Binding-site contacts:
Ligand atom N2 contacts residue ASN747 of chain 1.D at 2.9 Å (h-bond).
Ligand atom C7 contacts residue THR749 of chain 1.D at 4.2 Å.
Ligand atom C5 contacts residue ILE752 of chain 1.D at 4.3 Å (hydrophobic).
Ligand atom N2 contacts residue THR749 of chain 1.D at 3.2 Å (h-bond).
Ligand atom O5 contacts residue ILE752 of chain 1.D at 3.6 Å.
Ligand atom C6 contacts residue LEU762 of chain 1.D at 4.3 Å (hydrophobic).
Ligand atom C8 contacts residue THR749 of chain 1.D at 4.3 Å.
Ligand atom C6 contacts residue ILE752 of chain 1.D at 3.7 Å (hydrophobic).
Ligand atom O6 contacts residue ILE752 of chain 1.D at 4.1 Å.
Ligand atom C4 contacts residue ASN747 of chain 1.D at 4.2 Å.
Ligand atom O7 contacts residue ASN747 of chain 1.D at 3.7 Å.
Ligand atom C3 contacts residue ASN747 of chain 1.D at 3.8 Å.
Ligand atom O6 contacts residue GLU760 of chain 1.D at 3.8 Å.
Ligand atom C5 contacts residue ASN747 of chain 1.D at 3.7 Å.
Ligand atom C6 contacts residue GLU760 of chain 1.D at 4.3 Å.
Ligand atom C2 contacts residue ASN747 of chain 1.D at 2.4 Å.
Ligand atom C1 contacts residue THR749 of chain 1.D at 3.7 Å.
Ligand atom C8 contacts residue LEU762 of chain 1.D at 4.0 Å (hydrophobic).
Ligand atom C5 contacts residue LEU762 of chain 1.D at 4.2 Å (hydrophobic).
Ligand atom C8 contacts residue SER748 of chain 1.D at 3.9 Å.
Ligand atom C7 contacts residue ASN747 of chain 1.D at 3.5 Å.
Ligand atom C2 contacts residue THR749 of chain 1.D at 3.9 Å.
Ligand atom O5 contacts residue ASN747 of chain 1.D at 2.4 Å (h-bond).
Ligand atom C3 contacts residue THR749 of chain 1.D at 4.1 Å.
Ligand atom C8 contacts residue GLU760 of chain 1.D at 4.2 Å.
Ligand atom C1 contacts residue ASN747 of chain 1.D at 1.4 Å.

This protein binds this small molecule.
Small molecule (SMILES): CC(=O)N[C@H]1[C@H](O[C@H]2[C@H](O)[C@@H](NC(C)=O)CO[C@@H]2CO)O[C@H](CO)[C@@H](O)[C@@H]1O

Sequence of chain 1.D:
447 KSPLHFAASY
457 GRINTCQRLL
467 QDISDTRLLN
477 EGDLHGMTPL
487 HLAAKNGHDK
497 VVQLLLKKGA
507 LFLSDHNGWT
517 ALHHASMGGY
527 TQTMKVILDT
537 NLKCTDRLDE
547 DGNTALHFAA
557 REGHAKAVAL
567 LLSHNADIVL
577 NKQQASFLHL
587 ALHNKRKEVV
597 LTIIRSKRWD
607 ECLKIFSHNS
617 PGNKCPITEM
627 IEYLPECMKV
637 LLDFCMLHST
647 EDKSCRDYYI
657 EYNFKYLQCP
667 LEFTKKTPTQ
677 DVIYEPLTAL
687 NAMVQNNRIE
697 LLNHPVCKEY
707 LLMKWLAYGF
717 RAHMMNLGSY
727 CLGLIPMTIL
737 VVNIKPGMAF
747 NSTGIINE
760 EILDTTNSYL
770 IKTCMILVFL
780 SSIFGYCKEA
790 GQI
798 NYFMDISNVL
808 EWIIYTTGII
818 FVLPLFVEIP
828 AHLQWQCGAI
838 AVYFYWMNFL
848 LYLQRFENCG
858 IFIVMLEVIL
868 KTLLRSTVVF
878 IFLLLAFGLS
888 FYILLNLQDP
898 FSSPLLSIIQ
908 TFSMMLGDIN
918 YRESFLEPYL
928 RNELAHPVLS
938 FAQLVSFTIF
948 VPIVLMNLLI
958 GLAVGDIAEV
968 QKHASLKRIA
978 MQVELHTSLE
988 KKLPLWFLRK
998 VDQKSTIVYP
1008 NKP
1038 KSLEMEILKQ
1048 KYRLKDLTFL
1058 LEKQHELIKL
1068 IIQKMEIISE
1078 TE